Binding-site contacts:
Ligand atom CA contacts residue TYR1040 of chain 1.C at 3.8 Å (hydrophobic).
Ligand atom CD contacts residue GLU783 of chain 1.C at 3.6 Å.
Ligand atom OXT contacts residue TYR1040 of chain 1.C at 4.3 Å.
Ligand atom O contacts residue THR1043 of chain 1.C at 4.3 Å.
Ligand atom N contacts residue ASP1041 of chain 1.C at 3.6 Å.
Ligand atom CD contacts residue VAL893 of chain 1.C at 3.7 Å (hydrophobic).
Ligand atom OXT contacts residue LEU907 of chain 1.C at 3.4 Å.
Ligand atom CB contacts residue GLU783 of chain 1.C at 3.9 Å.
Ligand atom CB contacts residue GLU892 of chain 1.C at 4.5 Å.
Ligand atom C contacts residue LEU907 of chain 1.C at 3.7 Å (hydrophobic).
Ligand atom N contacts residue HIS1039 of chain 1.C at 4.2 Å.
Ligand atom CG contacts residue LEU907 of chain 1.C at 4.2 Å (hydrophobic).
Ligand atom O contacts residue TYR1040 of chain 1.C at 3.8 Å.
Ligand atom CA contacts residue LEU907 of chain 1.C at 4.4 Å (hydrophobic).
Ligand atom NE contacts residue GLU783 of chain 1.C at 2.9 Å (salt-bridge).
Ligand atom CB contacts residue LEU907 of chain 1.C at 4.1 Å (hydrophobic).
Ligand atom C contacts residue ASP1041 of chain 1.C at 4.1 Å.
Ligand atom NE contacts residue ASP791 of chain 1.C at 2.6 Å (salt-bridge).
Ligand atom OXT contacts residue THR1042 of chain 1.C at 2.9 Å (h-bond).
Ligand atom CD contacts residue GLU892 of chain 1.C at 3.5 Å.
Ligand atom CD contacts residue LEU907 of chain 1.C at 3.5 Å (hydrophobic).
Ligand atom O contacts residue LEU907 of chain 1.C at 4.0 Å.
Ligand atom CG contacts residue VAL893 of chain 1.C at 4.2 Å (hydrophobic).
Ligand atom CG contacts residue GLU783 of chain 1.C at 4.3 Å.
Ligand atom CD contacts residue ASP791 of chain 1.C at 3.0 Å.
Ligand atom C contacts residue TYR1040 of chain 1.C at 3.8 Å (hydrophobic).
Ligand atom CG contacts residue GLU892 of chain 1.C at 3.7 Å.
Ligand atom N contacts residue TYR1040 of chain 1.C at 2.8 Å (h-bond).
Ligand atom NE contacts residue LEU907 of chain 1.C at 4.4 Å.
Ligand atom CG contacts residue LEU895 of chain 1.C at 3.9 Å (hydrophobic).
Ligand atom NE contacts residue VAL893 of chain 1.C at 3.7 Å.
Ligand atom C contacts residue THR1042 of chain 1.C at 3.6 Å.
Ligand atom O contacts residue THR1042 of chain 1.C at 2.7 Å (h-bond).
Ligand atom CG contacts residue ASP791 of chain 1.C at 4.4 Å.
Ligand atom CD contacts residue LEU895 of chain 1.C at 4.1 Å (hydrophobic).
Ligand atom NE contacts residue SER792 of chain 1.C at 4.0 Å.
Ligand atom NE contacts residue ALA793 of chain 1.C at 3.7 Å.
Ligand atom O contacts residue ASP1041 of chain 1.C at 3.2 Å.
Ligand atom NE contacts residue GLU892 of chain 1.C at 2.5 Å (salt-bridge).

The protein below binds the small molecule below.
Small molecule (SMILES): NCCC[C@H](N)C(=O)O

Sequence of chain 1.C:
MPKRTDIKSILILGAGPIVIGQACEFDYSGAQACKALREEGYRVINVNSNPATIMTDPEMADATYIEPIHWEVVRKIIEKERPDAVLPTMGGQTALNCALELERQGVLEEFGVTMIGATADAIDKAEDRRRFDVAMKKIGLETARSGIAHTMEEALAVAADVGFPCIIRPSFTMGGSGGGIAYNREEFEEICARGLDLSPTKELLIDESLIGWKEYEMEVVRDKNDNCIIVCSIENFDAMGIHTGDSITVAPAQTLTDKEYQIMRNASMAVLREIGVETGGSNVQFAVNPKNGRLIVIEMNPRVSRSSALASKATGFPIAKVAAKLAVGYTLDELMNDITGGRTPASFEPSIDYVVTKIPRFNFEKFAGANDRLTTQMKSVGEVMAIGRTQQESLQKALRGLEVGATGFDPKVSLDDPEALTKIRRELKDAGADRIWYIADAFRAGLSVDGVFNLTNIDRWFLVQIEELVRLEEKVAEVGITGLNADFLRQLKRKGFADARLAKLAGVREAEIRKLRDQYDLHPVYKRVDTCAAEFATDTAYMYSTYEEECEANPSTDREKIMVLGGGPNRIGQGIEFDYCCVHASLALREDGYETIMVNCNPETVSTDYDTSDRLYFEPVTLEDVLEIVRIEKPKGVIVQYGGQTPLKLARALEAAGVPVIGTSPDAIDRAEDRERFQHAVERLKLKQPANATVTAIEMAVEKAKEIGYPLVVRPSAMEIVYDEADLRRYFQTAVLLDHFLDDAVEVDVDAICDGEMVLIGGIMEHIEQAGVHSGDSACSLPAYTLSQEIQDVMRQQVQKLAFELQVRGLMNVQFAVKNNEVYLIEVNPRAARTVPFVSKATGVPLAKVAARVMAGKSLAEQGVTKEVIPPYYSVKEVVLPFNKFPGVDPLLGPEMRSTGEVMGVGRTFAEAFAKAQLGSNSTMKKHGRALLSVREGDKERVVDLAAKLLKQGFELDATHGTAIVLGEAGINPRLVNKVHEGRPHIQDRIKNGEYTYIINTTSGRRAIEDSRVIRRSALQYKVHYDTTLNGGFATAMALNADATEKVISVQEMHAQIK